The protein below binds the small molecule below.
Small molecule (SMILES): CNC(=O)C1(N2C[C@@H](C(=O)Nc3cncc4ccccc34)c3cc(Cl)ccc3C2=O)CC1

Binding-site contacts:
Ligand atom C18 contacts residue HIS164 of chain 1.A at 3.7 Å.
Ligand atom CL contacts residue HIS41 of chain 1.A at 3.5 Å.
Ligand atom C21 contacts residue GLN189 of chain 1.A at 4.0 Å.
Ligand atom O1 contacts residue GLU166 of chain 1.A at 3.0 Å (salt-bridge).
Ligand atom C10 contacts residue LEU141 of chain 1.A at 3.6 Å (hydrophobic).
Ligand atom C10 contacts residue SER144 of chain 1.A at 3.9 Å.
Ligand atom N2 contacts residue CYS145 of chain 1.A at 3.9 Å.
Ligand atom C10 contacts residue HIS163 of chain 1.A at 3.7 Å.
Ligand atom C19 contacts residue MET165 of chain 1.A at 3.5 Å (hydrophobic).
Ligand atom O1 contacts residue MET165 of chain 1.A at 3.5 Å.
Ligand atom C9 contacts residue CYS145 of chain 1.A at 3.7 Å (hydrophobic).
Ligand atom C12 contacts residue LEU141 of chain 1.A at 3.7 Å (hydrophobic).
Ligand atom C12 contacts residue GLU166 of chain 1.A at 3.4 Å.
Ligand atom CL contacts residue ASP187 of chain 1.A at 3.5 Å.
Ligand atom C14 contacts residue ASN142 of chain 1.A at 3.6 Å.
Ligand atom N contacts residue GLU166 of chain 1.A at 3.8 Å.
Ligand atom C10 contacts residue GLU166 of chain 1.A at 3.7 Å.
Ligand atom N3 contacts residue PHE140 of chain 1.A at 3.9 Å.
Ligand atom CL contacts residue HIS164 of chain 1.A at 3.9 Å.
Ligand atom C contacts residue GLU166 of chain 1.A at 3.5 Å.
Ligand atom C12 contacts residue ASN142 of chain 1.A at 3.8 Å.
Ligand atom C15 contacts residue ASN142 of chain 1.A at 3.6 Å.
Ligand atom C20 contacts residue ARG188 of chain 1.A at 3.8 Å.
Ligand atom C3 contacts residue GLN189 of chain 1.A at 3.7 Å.
Ligand atom C7 contacts residue GLU166 of chain 1.A at 4.0 Å.
Ligand atom C18 contacts residue MET165 of chain 1.A at 3.6 Å (hydrophobic).
Ligand atom C12 contacts residue PHE140 of chain 1.A at 3.7 Å (hydrophobic).
Ligand atom C11 contacts residue GLU166 of chain 1.A at 3.8 Å.
Ligand atom N3 contacts residue GLU166 of chain 1.A at 4.0 Å.
Ligand atom C9 contacts residue GLU166 of chain 1.A at 3.8 Å.
Ligand atom N3 contacts residue SER144 of chain 1.A at 3.5 Å (h-bond).
Ligand atom C7 contacts residue MET165 of chain 1.A at 4.0 Å (hydrophobic).
Ligand atom C9 contacts residue HIS163 of chain 1.A at 3.2 Å.
Ligand atom O2 contacts residue GLN189 of chain 1.A at 3.7 Å.
Ligand atom N3 contacts residue HIS163 of chain 1.A at 2.6 Å (h-bond).
Ligand atom N3 contacts residue LEU141 of chain 1.A at 3.9 Å.
Ligand atom C20 contacts residue MET165 of chain 1.A at 3.6 Å (hydrophobic).
Ligand atom C13 contacts residue ASN142 of chain 1.A at 3.9 Å.
Ligand atom C11 contacts residue LEU141 of chain 1.A at 3.8 Å (hydrophobic).
Ligand atom C10 contacts residue PHE140 of chain 1.A at 3.7 Å (hydrophobic).

Sequence of chain 1.B:
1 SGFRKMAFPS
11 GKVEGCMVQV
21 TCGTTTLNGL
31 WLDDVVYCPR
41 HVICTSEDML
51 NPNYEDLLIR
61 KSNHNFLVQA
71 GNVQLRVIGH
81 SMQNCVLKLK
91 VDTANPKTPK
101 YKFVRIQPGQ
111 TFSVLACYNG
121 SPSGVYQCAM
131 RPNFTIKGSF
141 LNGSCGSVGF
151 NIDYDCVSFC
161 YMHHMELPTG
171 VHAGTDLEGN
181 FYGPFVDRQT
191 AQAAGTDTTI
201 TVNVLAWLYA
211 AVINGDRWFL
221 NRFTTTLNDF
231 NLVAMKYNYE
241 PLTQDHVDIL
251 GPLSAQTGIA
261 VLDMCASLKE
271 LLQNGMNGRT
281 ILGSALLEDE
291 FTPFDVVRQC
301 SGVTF

Sequence of chain 1.A:
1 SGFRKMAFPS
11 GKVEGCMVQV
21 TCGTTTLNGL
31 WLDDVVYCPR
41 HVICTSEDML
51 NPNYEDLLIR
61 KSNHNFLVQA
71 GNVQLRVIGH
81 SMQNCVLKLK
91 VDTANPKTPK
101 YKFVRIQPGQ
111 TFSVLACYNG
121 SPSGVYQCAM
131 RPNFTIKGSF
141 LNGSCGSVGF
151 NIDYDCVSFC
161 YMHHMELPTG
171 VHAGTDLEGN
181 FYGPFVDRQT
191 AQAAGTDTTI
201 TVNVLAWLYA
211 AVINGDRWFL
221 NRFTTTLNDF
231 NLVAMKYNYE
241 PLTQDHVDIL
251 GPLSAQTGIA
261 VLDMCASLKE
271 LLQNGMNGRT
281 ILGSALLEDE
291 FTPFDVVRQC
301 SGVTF